Binding-site contacts:
Ligand atom C8 contacts residue ARG329 of chain 1.D at 3.8 Å.
Ligand atom O5 contacts residue ASN361 of chain 1.D at 2.2 Å (h-bond).
Ligand atom C7 contacts residue ASN361 of chain 1.D at 3.9 Å.
Ligand atom N2 contacts residue ARG329 of chain 1.D at 4.4 Å.
Ligand atom C4 contacts residue ASN361 of chain 1.D at 4.2 Å.
Ligand atom C2 contacts residue ASN361 of chain 1.D at 2.6 Å.
Ligand atom C3 contacts residue ASN361 of chain 1.D at 3.9 Å.
Ligand atom C1 contacts residue ASN361 of chain 1.D at 1.4 Å.
Ligand atom C5 contacts residue ASN361 of chain 1.D at 3.6 Å.
Ligand atom C8 contacts residue ASN361 of chain 1.D at 4.1 Å.
Ligand atom N2 contacts residue ASN361 of chain 1.D at 2.9 Å (h-bond).

A protein and the small-molecule ligand that binds it are described below.
Small molecule (SMILES): CC(=O)N[C@H]1[C@H](O[C@H]2[C@H](O)[C@@H](NC(C)=O)CO[C@@H]2CO)O[C@H](CO)[C@@H](O)[C@@H]1O

Sequence of chain 1.D:
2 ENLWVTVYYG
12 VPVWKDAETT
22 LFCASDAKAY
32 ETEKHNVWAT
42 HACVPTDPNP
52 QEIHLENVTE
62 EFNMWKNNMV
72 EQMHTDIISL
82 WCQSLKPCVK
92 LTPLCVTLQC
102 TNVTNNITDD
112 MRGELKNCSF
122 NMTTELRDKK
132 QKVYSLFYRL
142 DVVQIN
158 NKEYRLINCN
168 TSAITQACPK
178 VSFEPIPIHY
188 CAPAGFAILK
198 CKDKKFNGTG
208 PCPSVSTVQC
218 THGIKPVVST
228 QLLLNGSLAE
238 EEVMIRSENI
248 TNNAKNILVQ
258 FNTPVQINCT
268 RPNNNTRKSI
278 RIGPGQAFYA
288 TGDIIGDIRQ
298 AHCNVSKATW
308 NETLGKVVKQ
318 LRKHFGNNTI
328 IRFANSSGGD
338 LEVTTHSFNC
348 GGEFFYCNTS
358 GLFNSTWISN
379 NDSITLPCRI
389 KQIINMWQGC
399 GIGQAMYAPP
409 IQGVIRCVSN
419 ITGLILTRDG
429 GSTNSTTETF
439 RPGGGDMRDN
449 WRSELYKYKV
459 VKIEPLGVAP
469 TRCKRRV